Binding-site contacts:
Ligand atom CB contacts residue GLU63 of chain 1.A at 3.5 Å.
Ligand atom CD2 contacts residue LYS66 of chain 1.A at 3.4 Å.
Ligand atom O contacts residue LYS146 of chain 1.A at 2.7 Å (salt-bridge).
Ligand atom CA contacts residue ASP77 of chain 1.A at 3.4 Å.
Ligand atom CA contacts residue GOL1 of chain 1.SA at 3.5 Å.
Ligand atom CD1 contacts residue TRP167 of chain 1.A at 3.3 Å (hydrophobic).
Ligand atom CB contacts residue ASP77 of chain 1.A at 3.4 Å.
Ligand atom O contacts residue TYR84 of chain 1.A at 3.4 Å (h-bond).
Ligand atom N contacts residue ASP77 of chain 1.A at 2.7 Å (salt-bridge).
Ligand atom CD1 contacts residue HIS74 of chain 1.A at 3.5 Å.
Ligand atom OXT contacts residue TYR84 of chain 1.A at 2.9 Å (h-bond).
Ligand atom CD2 contacts residue THR163 of chain 1.A at 3.2 Å.
Ligand atom O contacts residue HIS70 of chain 1.A at 3.2 Å.
Ligand atom O contacts residue GOL1 of chain 1.SA at 3.1 Å (h-bond).
Ligand atom N contacts residue TYR99 of chain 1.A at 3.0 Å (h-bond).
Ligand atom O contacts residue THR73 of chain 1.A at 3.1 Å (h-bond).
Ligand atom CD2 contacts residue TYR7 of chain 1.A at 3.3 Å (hydrophobic).
Ligand atom CG contacts residue GLU63 of chain 1.A at 3.4 Å.
Ligand atom CD1 contacts residue VAL67 of chain 1.A at 3.5 Å (hydrophobic).
Ligand atom CE2 contacts residue LYS66 of chain 1.A at 3.3 Å.
Ligand atom O contacts residue LYS146 of chain 1.A at 3.2 Å (salt-bridge).
Ligand atom N contacts residue GLU63 of chain 1.A at 3.0 Å (salt-bridge).
Ligand atom O contacts residue TYR159 of chain 1.A at 2.6 Å (h-bond).
Ligand atom N contacts residue LYS66 of chain 1.A at 3.3 Å (salt-bridge).
Ligand atom CG1 contacts residue THR73 of chain 1.A at 3.5 Å.
Ligand atom O contacts residue TRP147 of chain 1.A at 2.9 Å (h-bond).
Ligand atom CD1 contacts residue TYR99 of chain 1.A at 3.4 Å (hydrophobic).
Ligand atom N contacts residue TYR7 of chain 1.A at 2.5 Å (h-bond).
Ligand atom O contacts residue GOL1 of chain 1.SA at 3.4 Å (h-bond).
Ligand atom CD1 contacts residue ARG97 of chain 1.A at 3.2 Å.
Ligand atom CD1 contacts residue THR73 of chain 1.A at 3.4 Å.
Ligand atom CE1 contacts residue TRP167 of chain 1.A at 3.4 Å (hydrophobic).
Ligand atom N contacts residue GOL1 of chain 1.SA at 3.2 Å.
Ligand atom CA contacts residue TYR171 of chain 1.A at 3.5 Å (hydrophobic).
Ligand atom CZ contacts residue LYS66 of chain 1.A at 3.4 Å.
Ligand atom N contacts residue TYR171 of chain 1.A at 2.9 Å (h-bond).
Ligand atom CA contacts residue TYR7 of chain 1.A at 3.3 Å (hydrophobic).
Ligand atom OXT contacts residue THR143 of chain 1.A at 2.8 Å (h-bond).
Ligand atom O contacts residue LYS66 of chain 1.A at 2.9 Å (salt-bridge).
Ligand atom CD1 contacts residue GLU63 of chain 1.A at 3.2 Å.

A protein and the small-molecule ligand that binds it are described below.
Small molecule (SMILES): CC[C@H](C)[C@H](NC(=O)[C@H](CC1=c2ccccc2=NC1)NC(=O)[C@H](CCSC)NC(=O)[C@H](CC(C)C)NC(=O)[C@H](CC(C)C)NC(=O)[C@@H](N)Cc1ccc(O)cc1)C(=O)N[C@H](C(=O)N[C@@H](CCC(N)=O)C(=O)N[C@H](C(=O)O)C(C)C)[C@@H](C)O

Sequence of chain 1.A:
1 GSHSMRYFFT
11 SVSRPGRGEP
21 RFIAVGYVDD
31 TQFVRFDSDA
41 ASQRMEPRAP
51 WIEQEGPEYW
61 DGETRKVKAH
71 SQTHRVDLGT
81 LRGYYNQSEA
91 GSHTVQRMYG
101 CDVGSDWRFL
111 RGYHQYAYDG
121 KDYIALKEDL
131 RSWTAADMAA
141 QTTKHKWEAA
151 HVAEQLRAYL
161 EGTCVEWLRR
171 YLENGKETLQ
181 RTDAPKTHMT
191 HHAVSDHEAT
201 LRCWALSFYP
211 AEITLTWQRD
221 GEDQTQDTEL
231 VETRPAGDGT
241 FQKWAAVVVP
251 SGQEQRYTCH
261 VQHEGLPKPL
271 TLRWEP